A small-molecule ligand and the protein it binds are described below.
Small molecule (SMILES): N#C/N=C1\SCCN1Cc1ccc(Cl)nc1

Binding-site contacts:
Ligand atom C4 contacts residue TRP147 of chain 1.E at 3.6 Å (hydrophobic).
Ligand atom C12 contacts residue TRP147 of chain 1.E at 4.0 Å (hydrophobic).
Ligand atom C1 contacts residue THR148 of chain 1.E at 3.6 Å.
Ligand atom C10 contacts residue TYR196 of chain 1.E at 4.0 Å (hydrophobic).
Ligand atom N14 contacts residue TYR189 of chain 1.E at 4.1 Å.
Ligand atom N16 contacts residue TYR196 of chain 1.E at 3.9 Å.
Ligand atom C1 contacts residue TRP147 of chain 1.E at 4.0 Å (hydrophobic).
Ligand atom N2 contacts residue THR148 of chain 1.E at 3.7 Å.
Ligand atom N14 contacts residue CYS192 of chain 1.E at 3.7 Å.
Ligand atom S11 contacts residue VAL187 of chain 1.E at 3.9 Å.
Ligand atom C12 contacts residue SER146 of chain 1.E at 4.0 Å.
Ligand atom N2 contacts residue TRP147 of chain 1.E at 3.5 Å (h-bond).
Ligand atom C15 contacts residue CYS191 of chain 1.E at 3.5 Å (hydrophobic).
Ligand atom C13 contacts residue TRP147 of chain 1.E at 3.3 Å (hydrophobic).
Ligand atom C6 contacts residue TRP147 of chain 1.E at 4.0 Å (hydrophobic).
Ligand atom N16 contacts residue THR188 of chain 1.E at 3.4 Å.
Ligand atom C6 contacts residue TYR196 of chain 1.E at 3.9 Å (hydrophobic).
Ligand atom N14 contacts residue TYR196 of chain 1.E at 4.0 Å.
Ligand atom CL7 contacts residue LEU116 of chain 1.A at 3.6 Å.
Ligand atom C15 contacts residue TYR189 of chain 1.E at 3.6 Å (hydrophobic).
Ligand atom N14 contacts residue CYS191 of chain 1.E at 3.5 Å (h-bond).
Ligand atom C3 contacts residue MET118 of chain 1.A at 3.4 Å (hydrophobic).
Ligand atom N2 contacts residue MET118 of chain 1.A at 3.6 Å.
Ligand atom C15 contacts residue TYR196 of chain 1.E at 3.8 Å (hydrophobic).
Ligand atom N9 contacts residue TRP147 of chain 1.E at 4.0 Å.
Ligand atom C3 contacts residue TRP147 of chain 1.E at 3.2 Å (hydrophobic).
Ligand atom CL7 contacts residue ARG108 of chain 1.A at 3.6 Å.
Ligand atom S11 contacts residue TYR196 of chain 1.E at 3.6 Å.
Ligand atom CL7 contacts residue THR148 of chain 1.E at 3.4 Å.
Ligand atom N16 contacts residue CYS191 of chain 1.E at 3.9 Å.
Ligand atom C12 contacts residue TYR93 of chain 1.E at 3.8 Å (hydrophobic).
Ligand atom N16 contacts residue CYS192 of chain 1.E at 4.0 Å.
Ligand atom N16 contacts residue TYR189 of chain 1.E at 2.8 Å (h-bond).
Ligand atom C6 contacts residue LEU116 of chain 1.A at 4.0 Å (hydrophobic).
Ligand atom C5 contacts residue CYS192 of chain 1.E at 4.0 Å (hydrophobic).
Ligand atom C5 contacts residue TYR196 of chain 1.E at 3.8 Å (hydrophobic).
Ligand atom C5 contacts residue TRP147 of chain 1.E at 3.8 Å (hydrophobic).
Ligand atom C8 contacts residue MET118 of chain 1.A at 4.0 Å (hydrophobic).
Ligand atom CL7 contacts residue LEU106 of chain 1.A at 4.0 Å.
Ligand atom C15 contacts residue CYS192 of chain 1.E at 3.9 Å (hydrophobic).

Sequence of chain 1.E:
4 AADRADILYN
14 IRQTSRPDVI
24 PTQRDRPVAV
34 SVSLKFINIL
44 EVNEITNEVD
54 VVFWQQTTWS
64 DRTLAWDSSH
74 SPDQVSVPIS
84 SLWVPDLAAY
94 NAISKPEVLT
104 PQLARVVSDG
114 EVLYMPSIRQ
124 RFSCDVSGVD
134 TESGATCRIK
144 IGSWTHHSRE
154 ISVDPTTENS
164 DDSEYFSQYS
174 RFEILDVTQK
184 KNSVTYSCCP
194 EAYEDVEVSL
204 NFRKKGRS

Sequence of chain 1.A:
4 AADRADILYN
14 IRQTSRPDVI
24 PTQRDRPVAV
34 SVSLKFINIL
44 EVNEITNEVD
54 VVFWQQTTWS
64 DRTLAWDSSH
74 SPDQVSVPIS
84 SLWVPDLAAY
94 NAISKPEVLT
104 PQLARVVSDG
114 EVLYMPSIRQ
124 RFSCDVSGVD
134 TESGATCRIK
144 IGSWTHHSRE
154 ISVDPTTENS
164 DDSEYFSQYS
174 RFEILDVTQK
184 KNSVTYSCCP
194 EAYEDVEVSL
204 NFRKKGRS